A small-molecule ligand and the protein it binds are described below.
Small molecule (SMILES): CC(=O)N[C@H]1[C@H]([C@H](O)[C@H](O)CO)O[C@@](O[C@H]2[C@@H](O)[C@@H](CO)O[C@@H](O[C@H]3[C@H](O)[C@@H](O)[C@@H](O)O[C@@H]3CO)[C@@H]2O)(C(=O)O)C[C@@H]1O

Binding-site contacts:
Ligand atom C4 contacts residue ALA118 of chain 3.A at 4.0 Å (hydrophobic).
Ligand atom O8 contacts residue ALA118 of chain 3.A at 3.8 Å.
Ligand atom C10 contacts residue GLN65 of chain 4.A at 4.5 Å.
Ligand atom C7 contacts residue ALA118 of chain 3.A at 3.6 Å (hydrophobic).
Ligand atom C11 contacts residue GLN65 of chain 4.A at 3.7 Å.
Ligand atom C8 contacts residue ALA118 of chain 3.A at 4.3 Å (hydrophobic).
Ligand atom C5 contacts residue ALA118 of chain 3.A at 3.6 Å (hydrophobic).
Ligand atom C1 contacts residue ARG129 of chain 3.A at 4.0 Å.
Ligand atom C9 contacts residue TRP119 of chain 3.A at 4.3 Å (hydrophobic).
Ligand atom C11 contacts residue GLN132 of chain 3.A at 4.3 Å.
Ligand atom O8 contacts residue GLN120 of chain 3.A at 2.8 Å (h-bond).
Ligand atom O8 contacts residue TRP119 of chain 3.A at 3.8 Å.
Ligand atom O1A contacts residue ALA118 of chain 3.A at 4.5 Å.
Ligand atom O1A contacts residue ARG129 of chain 3.A at 3.3 Å (salt-bridge).
Ligand atom C10 contacts residue ALA64 of chain 4.A at 4.5 Å (hydrophobic).
Ligand atom O9 contacts residue THR42 of chain 4.A at 4.0 Å.
Ligand atom C6 contacts residue ALA118 of chain 3.A at 3.4 Å (hydrophobic).
Ligand atom N5 contacts residue ALA118 of chain 3.A at 2.8 Å (h-bond).
Ligand atom O9 contacts residue GLN120 of chain 3.A at 3.5 Å (h-bond).
Ligand atom O10 contacts residue GLN65 of chain 4.A at 4.0 Å.
Ligand atom C11 contacts residue ALA118 of chain 3.A at 3.9 Å (hydrophobic).
Ligand atom O1B contacts residue ARG129 of chain 3.A at 3.9 Å.
Ligand atom O10 contacts residue ALA64 of chain 4.A at 3.8 Å.
Ligand atom C11 contacts residue TRP119 of chain 3.A at 4.4 Å (hydrophobic).
Ligand atom C8 contacts residue GLN120 of chain 3.A at 4.1 Å.
Ligand atom C10 contacts residue ALA118 of chain 3.A at 3.8 Å (hydrophobic).

Sequence of chain 3.A:
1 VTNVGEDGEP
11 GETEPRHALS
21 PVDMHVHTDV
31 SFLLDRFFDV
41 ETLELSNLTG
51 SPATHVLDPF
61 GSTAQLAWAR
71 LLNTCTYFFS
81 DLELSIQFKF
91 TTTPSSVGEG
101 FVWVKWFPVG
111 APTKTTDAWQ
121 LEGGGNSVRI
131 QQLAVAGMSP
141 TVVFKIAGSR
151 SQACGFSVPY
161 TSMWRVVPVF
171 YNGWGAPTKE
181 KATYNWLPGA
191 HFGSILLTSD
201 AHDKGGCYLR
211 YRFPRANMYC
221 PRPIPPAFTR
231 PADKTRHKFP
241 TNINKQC

Sequence of chain 4.A:
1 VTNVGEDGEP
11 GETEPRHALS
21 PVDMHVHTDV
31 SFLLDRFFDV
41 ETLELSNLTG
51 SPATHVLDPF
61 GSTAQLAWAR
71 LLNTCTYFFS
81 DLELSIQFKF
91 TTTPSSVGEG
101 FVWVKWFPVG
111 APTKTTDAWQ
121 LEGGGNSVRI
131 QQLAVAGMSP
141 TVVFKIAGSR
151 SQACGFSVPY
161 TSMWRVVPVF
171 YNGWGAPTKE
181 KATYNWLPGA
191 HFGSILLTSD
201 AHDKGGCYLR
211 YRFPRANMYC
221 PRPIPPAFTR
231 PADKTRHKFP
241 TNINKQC